Binding-site contacts:
Ligand atom O contacts residue LYS322 of chain 1.A at 3.1 Å (salt-bridge).
Ligand atom CE2 contacts residue LYS321 of chain 1.A at 4.1 Å.
Ligand atom CA contacts residue ASP309 of chain 1.A at 3.1 Å.
Ligand atom CE2 contacts residue CYS319 of chain 1.A at 4.1 Å (hydrophobic).
Ligand atom O contacts residue ASP309 of chain 1.A at 3.4 Å (salt-bridge).
Ligand atom OA contacts residue PHE334 of chain 1.A at 3.6 Å.
Ligand atom CD2 contacts residue LYS321 of chain 1.A at 3.7 Å.
Ligand atom OA contacts residue ASP309 of chain 1.A at 2.7 Å (salt-bridge).
Ligand atom CA contacts residue CYS319 of chain 1.A at 2.8 Å (hydrophobic).
Ligand atom CG contacts residue CYS319 of chain 1.A at 2.8 Å (hydrophobic).
Ligand atom CZ contacts residue CYS319 of chain 1.A at 4.2 Å (hydrophobic).
Ligand atom C contacts residue CYS319 of chain 1.A at 4.2 Å (hydrophobic).
Ligand atom C contacts residue LYS322 of chain 1.A at 3.8 Å.
Ligand atom CA contacts residue LYS322 of chain 1.A at 3.7 Å.
Ligand atom CE2 contacts residue VAL320 of chain 1.A at 3.9 Å (hydrophobic).
Ligand atom OA contacts residue LYS322 of chain 1.A at 4.3 Å.
Ligand atom CB contacts residue CYS319 of chain 1.A at 1.7 Å (hydrophobic).
Ligand atom CA contacts residue PHE334 of chain 1.A at 4.2 Å (hydrophobic).
Ligand atom C contacts residue ASP309 of chain 1.A at 3.1 Å.
Ligand atom CD2 contacts residue LYS322 of chain 1.A at 4.0 Å.
Ligand atom CB contacts residue LYS322 of chain 1.A at 4.2 Å.
Ligand atom CD2 contacts residue VAL320 of chain 1.A at 3.9 Å (hydrophobic).
Ligand atom OA contacts residue CYS319 of chain 1.A at 3.1 Å (h-bond).
Ligand atom CD2 contacts residue CYS319 of chain 1.A at 3.3 Å (hydrophobic).
Ligand atom CD1 contacts residue CYS319 of chain 1.A at 3.5 Å (hydrophobic).
Ligand atom OA contacts residue PHE312 of chain 1.A at 3.3 Å.
Ligand atom CE1 contacts residue CYS319 of chain 1.A at 3.9 Å (hydrophobic).
Ligand atom OXT contacts residue ASP309 of chain 1.A at 3.4 Å.

Sequence of chain 1.A:
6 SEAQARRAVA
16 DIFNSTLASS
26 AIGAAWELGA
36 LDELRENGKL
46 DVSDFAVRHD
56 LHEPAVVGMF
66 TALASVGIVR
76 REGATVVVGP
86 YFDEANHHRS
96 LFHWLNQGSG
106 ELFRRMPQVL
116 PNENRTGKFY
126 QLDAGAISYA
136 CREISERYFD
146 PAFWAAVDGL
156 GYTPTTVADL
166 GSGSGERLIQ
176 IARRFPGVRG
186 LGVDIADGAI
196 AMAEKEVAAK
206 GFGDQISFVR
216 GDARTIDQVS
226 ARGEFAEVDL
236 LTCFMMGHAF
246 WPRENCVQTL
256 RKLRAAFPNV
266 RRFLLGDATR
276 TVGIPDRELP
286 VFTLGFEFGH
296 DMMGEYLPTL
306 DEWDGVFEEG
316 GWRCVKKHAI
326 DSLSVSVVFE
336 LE

This protein binds this small molecule.
Small molecule (SMILES): O=C(O)[C@H](O)Cc1ccccc1